Sequence of chain 1.A:
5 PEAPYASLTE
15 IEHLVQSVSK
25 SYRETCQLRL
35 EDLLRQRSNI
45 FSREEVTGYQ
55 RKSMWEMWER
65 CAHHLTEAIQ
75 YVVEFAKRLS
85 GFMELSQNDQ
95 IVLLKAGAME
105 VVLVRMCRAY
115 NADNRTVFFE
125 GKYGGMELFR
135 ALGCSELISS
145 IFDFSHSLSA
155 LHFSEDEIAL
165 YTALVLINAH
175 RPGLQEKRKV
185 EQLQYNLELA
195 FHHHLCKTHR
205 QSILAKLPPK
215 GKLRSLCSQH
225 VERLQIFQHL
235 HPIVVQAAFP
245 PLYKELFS

A protein and the small-molecule ligand that binds it are described below.
Small molecule (SMILES): Cc1c(CN2CCN(C(=O)C3CCCC3)[C@@H](C)C2)cc(F)cc1NC(=O)c1cccc(C#N)c1

Binding-site contacts:
Ligand atom C2 contacts residue PHE122 of chain 1.A at 3.6 Å (hydrophobic).
Ligand atom C20 contacts residue VAL121 of chain 1.A at 3.5 Å (hydrophobic).
Ligand atom C29 contacts residue PHE122 of chain 1.A at 3.2 Å (hydrophobic).
Ligand atom F22 contacts residue VAL121 of chain 1.A at 3.8 Å.
Ligand atom O10 contacts residue HIS224 of chain 1.A at 2.9 Å (h-bond).
Ligand atom C31 contacts residue GLN31 of chain 1.A at 3.8 Å.
Ligand atom C23 contacts residue VAL121 of chain 1.A at 3.8 Å (hydrophobic).
Ligand atom C28 contacts residue PHE122 of chain 1.A at 3.7 Å (hydrophobic).
Ligand atom N25 contacts residue PHE122 of chain 1.A at 2.9 Å (h-bond).
Ligand atom C3 contacts residue VAL121 of chain 1.A at 3.7 Å (hydrophobic).
Ligand atom F22 contacts residue MET110 of chain 1.A at 3.4 Å.
Ligand atom C7 contacts residue CYS65 of chain 1.A at 3.8 Å (hydrophobic).
Ligand atom C1 contacts residue VAL121 of chain 1.A at 3.7 Å (hydrophobic).
Ligand atom N34 contacts residue LEU37 of chain 1.A at 3.7 Å.
Ligand atom C6 contacts residue PHE133 of chain 1.A at 3.7 Å (hydrophobic).
Ligand atom N34 contacts residue ARG112 of chain 1.A at 3.4 Å (salt-bridge).
Ligand atom C26 contacts residue ALA113 of chain 1.A at 3.5 Å (hydrophobic).
Ligand atom C7 contacts residue PHE133 of chain 1.A at 3.8 Å (hydrophobic).
Ligand atom C35 contacts residue ALA113 of chain 1.A at 3.5 Å (hydrophobic).
Ligand atom C23 contacts residue MET110 of chain 1.A at 3.6 Å (hydrophobic).
Ligand atom C30 contacts residue PHE122 of chain 1.A at 3.6 Å (hydrophobic).
Ligand atom N34 contacts residue LEU32 of chain 1.A at 3.2 Å (h-bond).
Ligand atom N25 contacts residue ALA113 of chain 1.A at 3.8 Å.
Ligand atom C4 contacts residue PHE146 of chain 1.A at 3.7 Å (hydrophobic).
Ligand atom N34 contacts residue GLN31 of chain 1.A at 3.7 Å.
Ligand atom C2 contacts residue PHE123 of chain 1.A at 3.8 Å (hydrophobic).
Ligand atom O10 contacts residue LEU69 of chain 1.A at 3.5 Å.
Ligand atom C26 contacts residue PHE122 of chain 1.A at 3.7 Å (hydrophobic).
Ligand atom C28 contacts residue HIS68 of chain 1.A at 3.6 Å.
Ligand atom O27 contacts residue MET110 of chain 1.A at 3.6 Å.
Ligand atom C24 contacts residue PHE122 of chain 1.A at 3.7 Å (hydrophobic).
Ligand atom C13 contacts residue PHE231 of chain 1.A at 3.8 Å (hydrophobic).
Ligand atom C30 contacts residue HIS68 of chain 1.A at 3.7 Å.
Ligand atom C31 contacts residue PHE122 of chain 1.A at 3.7 Å (hydrophobic).
Ligand atom C28 contacts residue ALA113 of chain 1.A at 3.6 Å (hydrophobic).
Ligand atom C21 contacts residue MET110 of chain 1.A at 3.7 Å (hydrophobic).
Ligand atom C21 contacts residue VAL121 of chain 1.A at 3.5 Å (hydrophobic).
Ligand atom F22 contacts residue SER149 of chain 1.A at 2.9 Å.
Ligand atom O27 contacts residue ALA113 of chain 1.A at 3.6 Å.
Ligand atom C29 contacts residue HIS68 of chain 1.A at 3.4 Å.